This small molecule binds to this protein.
Small molecule (SMILES): O=c1[nH]c2cc(C(F)(F)F)c(N3CCOCC3)cc2n(CP(=O)(O)O)c1=O

Binding-site contacts:
Ligand atom OAC contacts residue GLU696 of chain 1.D at 3.1 Å (salt-bridge).
Ligand atom CAV contacts residue TYR441 of chain 1.D at 3.8 Å (hydrophobic).
Ligand atom CAL contacts residue GLU393 of chain 1.D at 3.8 Å.
Ligand atom CAT contacts residue TYR441 of chain 1.D at 3.8 Å (hydrophobic).
Ligand atom FAH contacts residue MET699 of chain 1.D at 3.7 Å.
Ligand atom FAH contacts residue GLU393 of chain 1.D at 3.4 Å.
Ligand atom FAG contacts residue TYR723 of chain 1.D at 3.2 Å.
Ligand atom OAQ contacts residue THR677 of chain 1.D at 2.5 Å (h-bond).
Ligand atom OAB contacts residue ARG476 of chain 1.D at 2.9 Å (salt-bridge).
Ligand atom PBA contacts residue SER645 of chain 1.D at 3.5 Å.
Ligand atom NAY contacts residue TYR441 of chain 1.D at 3.7 Å.
Ligand atom FAH contacts residue TYR441 of chain 1.D at 3.7 Å.
Ligand atom OAA contacts residue THR471 of chain 1.D at 3.1 Å (h-bond).
Ligand atom OAD contacts residue SER645 of chain 1.D at 3.3 Å (h-bond).
Ligand atom OAA contacts residue ARG476 of chain 1.D at 2.4 Å (salt-bridge).
Ligand atom NAP contacts residue PRO469 of chain 1.D at 3.1 Å (h-bond).
Ligand atom NAP contacts residue THR471 of chain 1.D at 3.4 Å (h-bond).
Ligand atom FAF contacts residue GLU696 of chain 1.D at 3.5 Å.
Ligand atom CAJ contacts residue PRO469 of chain 1.D at 3.6 Å (hydrophobic).
Ligand atom CAS contacts residue TYR441 of chain 1.D at 3.7 Å (hydrophobic).
Ligand atom NAP contacts residue TYR441 of chain 1.D at 3.7 Å.
Ligand atom CAI contacts residue TYR441 of chain 1.D at 3.8 Å (hydrophobic).
Ligand atom CAW contacts residue TYR441 of chain 1.D at 3.7 Å (hydrophobic).
Ligand atom CAK contacts residue THR677 of chain 1.D at 3.4 Å.
Ligand atom CAL contacts residue THR677 of chain 1.D at 3.5 Å.
Ligand atom CAV contacts residue PRO469 of chain 1.D at 3.8 Å (hydrophobic).
Ligand atom CAT contacts residue THR471 of chain 1.D at 3.5 Å.
Ligand atom OAE contacts residue SER645 of chain 1.D at 2.7 Å (h-bond).
Ligand atom OAE contacts residue GLY644 of chain 1.D at 3.5 Å.
Ligand atom OAD contacts residue GLY644 of chain 1.D at 3.7 Å.
Ligand atom CAT contacts residue ARG476 of chain 1.D at 3.7 Å.
Ligand atom FAF contacts residue TYR723 of chain 1.D at 2.8 Å.
Ligand atom OAC contacts residue SER645 of chain 1.D at 3.1 Å (h-bond).
Ligand atom CAS contacts residue TYR723 of chain 1.D at 3.6 Å (hydrophobic).
Ligand atom FAG contacts residue PRO469 of chain 1.D at 3.4 Å.
Ligand atom CAU contacts residue TYR441 of chain 1.D at 3.8 Å (hydrophobic).
Ligand atom FAF contacts residue MET699 of chain 1.D at 3.6 Å.
Ligand atom CAJ contacts residue TYR723 of chain 1.D at 3.4 Å (hydrophobic).
Ligand atom CAZ contacts residue TYR723 of chain 1.D at 3.4 Å (hydrophobic).
Ligand atom CAR contacts residue TYR441 of chain 1.D at 3.8 Å (hydrophobic).

Sequence of chain 1.D:
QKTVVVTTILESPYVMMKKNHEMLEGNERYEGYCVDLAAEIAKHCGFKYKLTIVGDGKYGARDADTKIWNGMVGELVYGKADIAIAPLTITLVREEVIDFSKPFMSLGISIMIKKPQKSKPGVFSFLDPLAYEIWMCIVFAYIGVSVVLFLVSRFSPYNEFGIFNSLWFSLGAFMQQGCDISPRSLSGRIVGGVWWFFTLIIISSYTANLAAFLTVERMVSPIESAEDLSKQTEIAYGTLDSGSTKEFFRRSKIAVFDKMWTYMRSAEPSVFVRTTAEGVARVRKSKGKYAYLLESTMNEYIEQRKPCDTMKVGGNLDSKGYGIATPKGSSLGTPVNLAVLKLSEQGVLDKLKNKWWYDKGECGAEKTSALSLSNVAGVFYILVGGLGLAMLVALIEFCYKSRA